Sequence of chain 1.TA:
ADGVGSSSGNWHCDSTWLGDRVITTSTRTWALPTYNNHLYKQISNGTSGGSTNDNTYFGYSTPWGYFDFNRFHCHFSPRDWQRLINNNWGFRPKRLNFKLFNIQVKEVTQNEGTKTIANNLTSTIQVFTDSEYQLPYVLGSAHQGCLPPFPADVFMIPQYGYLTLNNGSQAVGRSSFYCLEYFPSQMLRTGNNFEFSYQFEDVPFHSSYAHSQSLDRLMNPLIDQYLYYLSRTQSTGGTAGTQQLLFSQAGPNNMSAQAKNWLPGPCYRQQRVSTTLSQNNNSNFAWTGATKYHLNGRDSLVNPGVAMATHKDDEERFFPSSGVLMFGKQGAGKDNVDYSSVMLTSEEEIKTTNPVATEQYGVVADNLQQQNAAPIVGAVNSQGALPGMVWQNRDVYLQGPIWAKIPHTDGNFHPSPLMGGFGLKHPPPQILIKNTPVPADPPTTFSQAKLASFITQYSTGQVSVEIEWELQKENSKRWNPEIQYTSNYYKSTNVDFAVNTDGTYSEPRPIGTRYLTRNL

This small molecule binds to this protein.
Small molecule (SMILES): Nc1ncnc2c1ncn2[C@H]1C[C@H](O)[C@@H](COP(=O)(O)O)O1

Binding-site contacts:
Ligand atom C4' contacts residue DC1 of chain 1.UE at 3.9 Å.
Ligand atom P contacts residue DC1 of chain 1.UE at 1.6 Å.
Ligand atom N7 contacts residue PRO204 of chain 1.TA at 4.1 Å.
Ligand atom C2' contacts residue PRO415 of chain 1.TA at 3.8 Å (hydrophobic).
Ligand atom N6 contacts residue GLY423 of chain 1.TA at 3.5 Å (h-bond).
Ligand atom C4 contacts residue PRO415 of chain 1.TA at 3.8 Å (hydrophobic).
Ligand atom N7 contacts residue HIS414 of chain 1.TA at 3.6 Å.
Ligand atom C4 contacts residue PRO204 of chain 1.TA at 4.0 Å (hydrophobic).
Ligand atom N1 contacts residue GLY423 of chain 1.TA at 3.0 Å (h-bond).
Ligand atom C6 contacts residue SER416 of chain 1.TA at 4.0 Å.
Ligand atom OP2 contacts residue DC1 of chain 1.UE at 2.5 Å (h-bond).
Ligand atom OP1 contacts residue DC1 of chain 1.UE at 2.5 Å (h-bond).
Ligand atom C1' contacts residue PRO415 of chain 1.TA at 3.7 Å (hydrophobic).
Ligand atom C8 contacts residue HIS414 of chain 1.TA at 3.0 Å.
Ligand atom C5 contacts residue PRO415 of chain 1.TA at 3.7 Å (hydrophobic).
Ligand atom O5' contacts residue DC1 of chain 1.UE at 2.5 Å (h-bond).
Ligand atom N9 contacts residue PRO415 of chain 1.TA at 4.0 Å.
Ligand atom N9 contacts residue HIS414 of chain 1.TA at 4.1 Å.
Ligand atom C5 contacts residue PRO204 of chain 1.TA at 3.8 Å (hydrophobic).
Ligand atom C5 contacts residue SER416 of chain 1.TA at 3.8 Å.
Ligand atom C2 contacts residue VAL203 of chain 1.TA at 4.1 Å (hydrophobic).
Ligand atom N3 contacts residue PRO415 of chain 1.TA at 3.9 Å.
Ligand atom C8 contacts residue SER416 of chain 1.TA at 4.1 Å.
Ligand atom N1 contacts residue PRO415 of chain 1.TA at 3.7 Å.
Ligand atom C6 contacts residue PRO415 of chain 1.TA at 3.7 Å (hydrophobic).
Ligand atom C2 contacts residue PRO415 of chain 1.TA at 3.8 Å (hydrophobic).
Ligand atom C6 contacts residue VAL203 of chain 1.TA at 4.1 Å (hydrophobic).
Ligand atom C6 contacts residue GLY423 of chain 1.TA at 3.9 Å.
Ligand atom C6 contacts residue PRO204 of chain 1.TA at 3.9 Å (hydrophobic).
Ligand atom N6 contacts residue SER416 of chain 1.TA at 3.4 Å (h-bond).
Ligand atom C2 contacts residue GLY423 of chain 1.TA at 3.4 Å.
Ligand atom N1 contacts residue VAL203 of chain 1.TA at 3.5 Å.
Ligand atom O4' contacts residue DC1 of chain 1.UE at 3.9 Å.
Ligand atom C5' contacts residue DC1 of chain 1.UE at 3.1 Å.
Ligand atom C2 contacts residue PRO204 of chain 1.TA at 4.1 Å (hydrophobic).
Ligand atom N6 contacts residue PHE422 of chain 1.TA at 4.0 Å.
Ligand atom C2' contacts residue HIS414 of chain 1.TA at 3.2 Å.
Ligand atom N7 contacts residue SER416 of chain 1.TA at 3.3 Å.
Ligand atom N7 contacts residue ASN393 of chain 1.TA at 4.0 Å.
Ligand atom N6 contacts residue GLY421 of chain 1.TA at 4.0 Å.